Binding-site contacts:
Ligand atom O7 contacts residue ASN11 of chain 1.C at 2.8 Å (h-bond).
Ligand atom C4 contacts residue ASN11 of chain 1.C at 4.0 Å.
Ligand atom C7 contacts residue LEU36 of chain 1.C at 4.3 Å (hydrophobic).
Ligand atom C6 contacts residue ASN11 of chain 1.C at 4.4 Å.
Ligand atom C3 contacts residue ASN11 of chain 1.C at 3.8 Å.
Ligand atom C5 contacts residue ASN11 of chain 1.C at 3.4 Å.
Ligand atom O7 contacts residue PHE10 of chain 1.C at 4.1 Å.
Ligand atom O7 contacts residue PHE6 of chain 1.C at 3.8 Å.
Ligand atom C8 contacts residue PHE6 of chain 1.C at 4.2 Å (hydrophobic).
Ligand atom C7 contacts residue ASN11 of chain 1.C at 3.3 Å.
Ligand atom O3 contacts residue VAL35 of chain 1.C at 3.6 Å.
Ligand atom N2 contacts residue VAL35 of chain 1.C at 4.0 Å.
Ligand atom C1 contacts residue ASN11 of chain 1.C at 1.4 Å.
Ligand atom C8 contacts residue VAL35 of chain 1.C at 4.5 Å (hydrophobic).
Ligand atom N2 contacts residue ASN11 of chain 1.C at 3.2 Å (h-bond).
Ligand atom O7 contacts residue GLY7 of chain 1.C at 3.5 Å.
Ligand atom C2 contacts residue ASN11 of chain 1.C at 2.5 Å.
Ligand atom C7 contacts residue PHE10 of chain 1.C at 4.3 Å (hydrophobic).
Ligand atom C8 contacts residue LEU36 of chain 1.C at 2.8 Å (hydrophobic).
Ligand atom C8 contacts residue PHE10 of chain 1.C at 4.0 Å (hydrophobic).
Ligand atom O5 contacts residue ASN11 of chain 1.C at 2.1 Å (h-bond).

The protein below binds the small molecule below.
Small molecule (SMILES): CC(=O)N[C@@H]1[C@@H](O)[C@H](O)[C@@H](CO)O[C@H]1O

Sequence of chain 1.C:
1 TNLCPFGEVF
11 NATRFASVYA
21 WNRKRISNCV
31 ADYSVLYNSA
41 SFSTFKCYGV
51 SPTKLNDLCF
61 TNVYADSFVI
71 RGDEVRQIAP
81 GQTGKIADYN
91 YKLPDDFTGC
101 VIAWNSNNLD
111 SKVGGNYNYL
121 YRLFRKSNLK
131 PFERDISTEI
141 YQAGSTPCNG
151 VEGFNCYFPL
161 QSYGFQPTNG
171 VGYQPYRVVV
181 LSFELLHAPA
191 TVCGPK